Binding-site contacts:
Ligand atom N8 contacts residue ASP145 of chain 1.A at 3.6 Å.
Ligand atom S22 contacts residue LYS89 of chain 1.A at 3.6 Å.
Ligand atom C18 contacts residue ASP86 of chain 1.A at 3.4 Å.
Ligand atom O23 contacts residue LYS89 of chain 1.A at 3.1 Å (salt-bridge).
Ligand atom O24 contacts residue LYS89 of chain 1.A at 3.1 Å.
Ligand atom N15 contacts residue ILE10 of chain 1.A at 3.8 Å.
Ligand atom C28 contacts residue LYS9 of chain 1.A at 3.0 Å.
Ligand atom C19 contacts residue ASP86 of chain 1.A at 3.7 Å.
Ligand atom C2 contacts residue ALA31 of chain 1.A at 3.5 Å (hydrophobic).
Ligand atom C20 contacts residue HIS84 of chain 1.A at 3.0 Å.
Ligand atom O1 contacts residue LEU134 of chain 1.A at 3.6 Å.
Ligand atom C17 contacts residue LEU134 of chain 1.A at 3.7 Å (hydrophobic).
Ligand atom N15 contacts residue LEU83 of chain 1.A at 3.8 Å.
Ligand atom C27 contacts residue LYS9 of chain 1.A at 3.4 Å.
Ligand atom C2 contacts residue LEU134 of chain 1.A at 3.3 Å (hydrophobic).
Ligand atom N3 contacts residue LEU134 of chain 1.A at 3.8 Å.
Ligand atom C21 contacts residue HIS84 of chain 1.A at 3.4 Å.
Ligand atom C28 contacts residue ILE10 of chain 1.A at 3.7 Å (hydrophobic).
Ligand atom C2 contacts residue GLU81 of chain 1.A at 3.8 Å.
Ligand atom C13 contacts residue LEU134 of chain 1.A at 3.4 Å (hydrophobic).
Ligand atom C19 contacts residue GLN85 of chain 1.A at 3.6 Å.
Ligand atom N15 contacts residue LEU134 of chain 1.A at 3.7 Å.
Ligand atom N3 contacts residue GLU81 of chain 1.A at 3.0 Å (salt-bridge).
Ligand atom C20 contacts residue GLN85 of chain 1.A at 3.4 Å.
Ligand atom C6 contacts residue PHE80 of chain 1.A at 3.7 Å (hydrophobic).
Ligand atom O1 contacts residue ALA31 of chain 1.A at 3.8 Å.
Ligand atom C5 contacts residue PHE80 of chain 1.A at 3.3 Å (hydrophobic).
Ligand atom O1 contacts residue PHE82 of chain 1.A at 3.4 Å.
Ligand atom C9 contacts residue ASP145 of chain 1.A at 3.5 Å.
Ligand atom C12 contacts residue LEU134 of chain 1.A at 3.8 Å (hydrophobic).
Ligand atom O24 contacts residue ASP86 of chain 1.A at 3.2 Å (salt-bridge).
Ligand atom N8 contacts residue LYS33 of chain 1.A at 3.3 Å.
Ligand atom C14 contacts residue LEU134 of chain 1.A at 3.8 Å (hydrophobic).
Ligand atom C21 contacts residue LEU83 of chain 1.A at 3.1 Å (hydrophobic).
Ligand atom N3 contacts residue ALA31 of chain 1.A at 3.3 Å.
Ligand atom C27 contacts residue ILE10 of chain 1.A at 3.7 Å (hydrophobic).
Ligand atom C14 contacts residue ILE10 of chain 1.A at 3.8 Å (hydrophobic).
Ligand atom O1 contacts residue LEU83 of chain 1.A at 3.0 Å (h-bond).
Ligand atom O24 contacts residue GLN85 of chain 1.A at 3.5 Å.
Ligand atom C9 contacts residue LYS33 of chain 1.A at 3.8 Å.

A protein and the small-molecule ligand that binds it are described below.
Small molecule (SMILES): O=C1N=c2ccc3ncsc3c2=C1CNc1ccc(S(=O)(=O)Nc2ccccn2)cc1

Sequence of chain 1.A:
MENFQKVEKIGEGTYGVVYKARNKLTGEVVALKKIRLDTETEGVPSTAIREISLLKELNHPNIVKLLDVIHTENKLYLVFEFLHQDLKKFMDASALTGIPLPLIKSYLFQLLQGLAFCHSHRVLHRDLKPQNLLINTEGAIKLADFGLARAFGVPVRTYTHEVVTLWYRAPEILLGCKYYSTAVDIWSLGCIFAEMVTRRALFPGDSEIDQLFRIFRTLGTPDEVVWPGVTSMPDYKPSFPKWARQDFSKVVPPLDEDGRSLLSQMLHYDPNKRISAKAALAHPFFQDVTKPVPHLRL